Binding-site contacts:
Ligand atom C7 contacts residue ASN154 of chain 52.E at 3.3 Å.
Ligand atom C7 contacts residue THR156 of chain 52.E at 3.9 Å.
Ligand atom N2 contacts residue ASN154 of chain 52.E at 3.8 Å.
Ligand atom C1 contacts residue ASN154 of chain 52.E at 3.4 Å.
Ligand atom C8 contacts residue ASN154 of chain 52.E at 3.6 Å.
Ligand atom C1 contacts residue THR156 of chain 52.E at 3.6 Å.
Ligand atom C6 contacts residue MET151 of chain 52.E at 4.5 Å (hydrophobic).
Ligand atom C8 contacts residue THR156 of chain 52.E at 4.0 Å.
Ligand atom C2 contacts residue THR156 of chain 52.E at 4.2 Å.
Ligand atom O6 contacts residue MET151 of chain 52.E at 3.4 Å.
Ligand atom C2 contacts residue ASN154 of chain 52.E at 3.5 Å.
Ligand atom N2 contacts residue THR156 of chain 52.E at 3.6 Å (h-bond).
Ligand atom O7 contacts residue ASN154 of chain 52.E at 2.6 Å (h-bond).
Ligand atom O5 contacts residue ASN154 of chain 52.E at 4.0 Å.

The small molecule below binds the protein below.
Small molecule (SMILES): CC(=O)N[C@H]1[C@H](O[C@H]2[C@H](O)[C@@H](NC(C)=O)CO[C@@H]2CO)O[C@H](CO)[C@@H](O)[C@@H]1O

Sequence of chain 52.E:
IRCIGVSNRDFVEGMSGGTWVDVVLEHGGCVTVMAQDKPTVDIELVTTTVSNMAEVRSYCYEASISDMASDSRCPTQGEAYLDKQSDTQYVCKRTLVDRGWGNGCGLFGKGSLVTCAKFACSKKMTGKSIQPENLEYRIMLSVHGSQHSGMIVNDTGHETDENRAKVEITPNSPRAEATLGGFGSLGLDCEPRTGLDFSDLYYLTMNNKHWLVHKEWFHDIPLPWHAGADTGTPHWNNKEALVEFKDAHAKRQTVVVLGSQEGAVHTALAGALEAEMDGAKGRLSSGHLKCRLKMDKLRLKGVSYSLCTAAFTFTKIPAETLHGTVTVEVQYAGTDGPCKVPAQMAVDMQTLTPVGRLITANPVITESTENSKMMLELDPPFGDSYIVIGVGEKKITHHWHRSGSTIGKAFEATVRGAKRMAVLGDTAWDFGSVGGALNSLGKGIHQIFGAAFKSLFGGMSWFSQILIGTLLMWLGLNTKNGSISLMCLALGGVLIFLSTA